The small molecule below binds the protein below.
Small molecule (SMILES): CC(=O)N[C@H]1[C@H](O[C@H]2[C@H](O)[C@@H](NC(C)=O)CO[C@@H]2CO)O[C@H](CO)[C@@H](O)[C@@H]1O

Sequence of chain 1.E:
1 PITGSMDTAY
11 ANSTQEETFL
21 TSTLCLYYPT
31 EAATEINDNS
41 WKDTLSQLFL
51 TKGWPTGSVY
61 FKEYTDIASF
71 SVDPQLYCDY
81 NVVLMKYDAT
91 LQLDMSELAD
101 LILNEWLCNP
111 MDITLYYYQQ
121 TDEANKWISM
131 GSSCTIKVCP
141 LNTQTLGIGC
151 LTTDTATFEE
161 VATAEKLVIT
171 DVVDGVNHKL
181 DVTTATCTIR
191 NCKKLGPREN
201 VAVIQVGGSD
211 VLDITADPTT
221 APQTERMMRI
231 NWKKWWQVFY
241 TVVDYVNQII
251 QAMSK

Binding-site contacts:
Ligand atom C7 contacts residue ASN12 of chain 1.E at 3.9 Å.
Ligand atom O7 contacts residue ASN12 of chain 1.E at 3.6 Å.
Ligand atom N2 contacts residue ASN12 of chain 1.E at 3.8 Å.
Ligand atom C1 contacts residue ASN12 of chain 1.E at 2.2 Å.
Ligand atom C5 contacts residue ASN12 of chain 1.E at 4.1 Å.
Ligand atom C2 contacts residue ASN12 of chain 1.E at 3.3 Å.
Ligand atom O5 contacts residue ASN12 of chain 1.E at 2.7 Å (h-bond).